This small molecule binds to this protein.
Small molecule (SMILES): C[C@]12CC[C@H]3[C@@H](CCC4=CC(=O)CC[C@@]43C)[C@@H]1CC[C@@H]2O

Sequence of chain 1.A:
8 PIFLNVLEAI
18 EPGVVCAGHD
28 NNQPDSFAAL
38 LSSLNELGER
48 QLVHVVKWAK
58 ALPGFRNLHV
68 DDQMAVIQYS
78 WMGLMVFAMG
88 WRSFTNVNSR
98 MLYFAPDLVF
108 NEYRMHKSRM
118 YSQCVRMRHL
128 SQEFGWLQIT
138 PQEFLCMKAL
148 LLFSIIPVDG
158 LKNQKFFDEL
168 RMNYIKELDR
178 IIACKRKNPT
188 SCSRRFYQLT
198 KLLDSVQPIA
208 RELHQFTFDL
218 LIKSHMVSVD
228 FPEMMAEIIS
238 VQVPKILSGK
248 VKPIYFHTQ

Binding-site contacts:
Ligand atom C9 contacts residue LEU41 of chain 1.A at 4.0 Å (hydrophobic).
Ligand atom O3 contacts residue PHE101 of chain 1.A at 4.0 Å.
Ligand atom C1 contacts residue LEU44 of chain 1.A at 4.0 Å (hydrophobic).
Ligand atom C1 contacts residue LEU41 of chain 1.A at 3.9 Å (hydrophobic).
Ligand atom C16 contacts residue LEU38 of chain 1.A at 3.8 Å (hydrophobic).
Ligand atom C2 contacts residue LEU44 of chain 1.A at 3.6 Å (hydrophobic).
Ligand atom C19 contacts residue MET82 of chain 1.A at 3.7 Å (hydrophobic).
Ligand atom O3 contacts residue MET82 of chain 1.A at 3.9 Å.
Ligand atom C1 contacts residue GLY45 of chain 1.A at 4.1 Å.
Ligand atom C18 contacts residue MET79 of chain 1.A at 3.8 Å (hydrophobic).
Ligand atom C12 contacts residue MET232 of chain 1.A at 3.8 Å (hydrophobic).
Ligand atom C13 contacts residue ASN42 of chain 1.A at 3.7 Å.
Ligand atom C3 contacts residue PHE101 of chain 1.A at 3.9 Å (hydrophobic).
Ligand atom O3 contacts residue MET86 of chain 1.A at 3.5 Å.
Ligand atom O17 contacts residue ASN42 of chain 1.A at 2.8 Å (h-bond).
Ligand atom C12 contacts residue ASN42 of chain 1.A at 3.3 Å.
Ligand atom C16 contacts residue PHE213 of chain 1.A at 4.0 Å (hydrophobic).
Ligand atom C3 contacts residue ARG89 of chain 1.A at 4.1 Å.
Ligand atom C15 contacts residue LEU210 of chain 1.A at 4.0 Å (hydrophobic).
Ligand atom C3 contacts residue GLN48 of chain 1.A at 3.9 Å.
Ligand atom O17 contacts residue THR214 of chain 1.A at 2.6 Å (h-bond).
Ligand atom C6 contacts residue PHE101 of chain 1.A at 3.9 Å (hydrophobic).
Ligand atom C11 contacts residue GLY45 of chain 1.A at 4.1 Å.
Ligand atom C12 contacts residue LEU41 of chain 1.A at 3.4 Å (hydrophobic).
Ligand atom C5 contacts residue PHE101 of chain 1.A at 4.0 Å (hydrophobic).
Ligand atom C18 contacts residue THR214 of chain 1.A at 3.6 Å.
Ligand atom O3 contacts residue ARG89 of chain 1.A at 2.8 Å (salt-bridge).
Ligand atom C16 contacts residue THR214 of chain 1.A at 4.0 Å.
Ligand atom C11 contacts residue MET232 of chain 1.A at 3.9 Å (hydrophobic).
Ligand atom C17 contacts residue ASN42 of chain 1.A at 3.3 Å.
Ligand atom O3 contacts residue GLN48 of chain 1.A at 3.4 Å (h-bond).
Ligand atom C11 contacts residue LEU41 of chain 1.A at 3.2 Å (hydrophobic).
Ligand atom O17 contacts residue PHE228 of chain 1.A at 4.1 Å.
Ligand atom C2 contacts residue GLN48 of chain 1.A at 3.5 Å.
Ligand atom C17 contacts residue LEU38 of chain 1.A at 3.9 Å (hydrophobic).
Ligand atom C17 contacts residue THR214 of chain 1.A at 3.8 Å.
Ligand atom C6 contacts residue VAL83 of chain 1.A at 4.1 Å (hydrophobic).
Ligand atom C4 contacts residue PHE101 of chain 1.A at 3.6 Å (hydrophobic).
Ligand atom C3 contacts residue LEU44 of chain 1.A at 4.1 Å (hydrophobic).
Ligand atom O3 contacts residue LEU44 of chain 1.A at 4.1 Å.